A small-molecule ligand and the protein it binds are described below.
Small molecule (SMILES): CC(C)CCC[C@@H](C)[C@H]1CC[C@H]2[C@@H]3CC=C4C[C@@H](O)CC[C@]4(C)[C@H]3CC[C@]12C

Binding-site contacts:
Ligand atom C24 contacts residue ILE819 of chain 1.A at 4.4 Å (hydrophobic).
Ligand atom O1 contacts residue PHE792 of chain 1.A at 3.3 Å.
Ligand atom C5 contacts residue PHE788 of chain 1.A at 4.1 Å (hydrophobic).
Ligand atom C2 contacts residue PHE789 of chain 1.A at 3.5 Å (hydrophobic).
Ligand atom C7 contacts residue PHE788 of chain 1.A at 3.6 Å (hydrophobic).
Ligand atom C10 contacts residue PHE788 of chain 1.A at 4.2 Å (hydrophobic).
Ligand atom C14 contacts residue PHE788 of chain 1.A at 4.4 Å (hydrophobic).
Ligand atom C1 contacts residue PHE789 of chain 1.A at 4.0 Å (hydrophobic).
Ligand atom C21 contacts residue PHE815 of chain 1.A at 4.1 Å (hydrophobic).
Ligand atom C11 contacts residue PHE788 of chain 1.A at 4.4 Å (hydrophobic).
Ligand atom C8 contacts residue PHE788 of chain 1.A at 4.1 Å (hydrophobic).
Ligand atom C6 contacts residue PHE788 of chain 1.A at 3.9 Å (hydrophobic).
Ligand atom C17 contacts residue PHE815 of chain 1.A at 4.3 Å (hydrophobic).
Ligand atom C1 contacts residue PHE788 of chain 1.A at 3.8 Å (hydrophobic).
Ligand atom C3 contacts residue PHE792 of chain 1.A at 3.6 Å (hydrophobic).
Ligand atom C2 contacts residue PHE792 of chain 1.A at 4.5 Å (hydrophobic).
Ligand atom C9 contacts residue PHE788 of chain 1.A at 3.6 Å (hydrophobic).
Ligand atom C12 contacts residue ALA785 of chain 1.A at 3.8 Å (hydrophobic).

Sequence of chain 1.A:
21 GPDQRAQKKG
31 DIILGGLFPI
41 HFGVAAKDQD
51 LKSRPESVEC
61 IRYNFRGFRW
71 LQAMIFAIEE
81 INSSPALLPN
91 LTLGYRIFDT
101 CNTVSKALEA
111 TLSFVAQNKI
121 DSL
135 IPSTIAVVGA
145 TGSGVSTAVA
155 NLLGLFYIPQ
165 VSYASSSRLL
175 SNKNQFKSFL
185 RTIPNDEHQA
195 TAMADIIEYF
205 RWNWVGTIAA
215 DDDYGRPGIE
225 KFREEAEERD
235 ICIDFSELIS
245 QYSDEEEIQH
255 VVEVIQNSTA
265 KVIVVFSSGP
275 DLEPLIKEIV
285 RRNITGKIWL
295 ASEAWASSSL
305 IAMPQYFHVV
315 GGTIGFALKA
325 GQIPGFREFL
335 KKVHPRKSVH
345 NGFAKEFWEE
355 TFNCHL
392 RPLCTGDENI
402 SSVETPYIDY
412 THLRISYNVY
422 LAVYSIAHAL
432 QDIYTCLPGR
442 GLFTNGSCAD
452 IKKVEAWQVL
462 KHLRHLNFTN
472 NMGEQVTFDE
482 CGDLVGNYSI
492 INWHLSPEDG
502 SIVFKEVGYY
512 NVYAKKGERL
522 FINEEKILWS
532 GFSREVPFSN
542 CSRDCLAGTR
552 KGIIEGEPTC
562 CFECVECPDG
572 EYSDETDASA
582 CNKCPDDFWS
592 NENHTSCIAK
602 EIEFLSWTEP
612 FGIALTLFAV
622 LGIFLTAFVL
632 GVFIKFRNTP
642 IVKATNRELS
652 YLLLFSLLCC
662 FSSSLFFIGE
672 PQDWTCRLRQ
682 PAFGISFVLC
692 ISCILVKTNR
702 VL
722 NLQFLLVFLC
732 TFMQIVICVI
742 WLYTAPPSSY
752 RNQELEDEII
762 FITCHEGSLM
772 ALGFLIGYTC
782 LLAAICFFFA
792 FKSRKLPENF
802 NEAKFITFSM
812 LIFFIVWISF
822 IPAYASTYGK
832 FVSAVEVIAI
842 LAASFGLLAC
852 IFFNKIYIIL